Sequence of chain 1.C:
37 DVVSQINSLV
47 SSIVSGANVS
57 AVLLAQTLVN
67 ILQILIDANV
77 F

Sequence of chain 1.A:
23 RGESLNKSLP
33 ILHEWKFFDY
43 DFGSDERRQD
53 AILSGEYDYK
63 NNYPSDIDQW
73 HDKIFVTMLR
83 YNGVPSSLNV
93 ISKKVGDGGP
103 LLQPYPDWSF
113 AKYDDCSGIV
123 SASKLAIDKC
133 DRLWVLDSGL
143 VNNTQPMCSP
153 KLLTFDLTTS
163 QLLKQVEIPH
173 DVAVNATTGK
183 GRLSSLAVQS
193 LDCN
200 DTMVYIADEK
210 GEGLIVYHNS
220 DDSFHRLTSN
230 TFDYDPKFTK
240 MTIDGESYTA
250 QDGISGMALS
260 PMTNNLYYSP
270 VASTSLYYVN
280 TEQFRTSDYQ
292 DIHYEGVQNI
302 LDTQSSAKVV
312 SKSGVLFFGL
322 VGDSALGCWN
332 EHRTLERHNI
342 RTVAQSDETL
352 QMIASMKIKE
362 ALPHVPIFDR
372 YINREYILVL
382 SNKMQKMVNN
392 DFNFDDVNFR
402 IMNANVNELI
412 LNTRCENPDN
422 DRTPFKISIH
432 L

Binding-site contacts:
Ligand atom O1 contacts residue PRO364 of chain 1.A at 2.3 Å (h-bond).
Ligand atom C28 contacts residue PHE426 of chain 1.B at 3.6 Å (hydrophobic).
Ligand atom C15 contacts residue VAL46 of chain 1.C at 4.0 Å (hydrophobic).
Ligand atom C21 contacts residue 94R1 of chain 1.H at 4.1 Å.
Ligand atom C19 contacts residue 94R1 of chain 1.I at 4.0 Å.
Ligand atom C2 contacts residue PRO364 of chain 1.A at 4.0 Å (hydrophobic).
Ligand atom C27 contacts residue PHE369 of chain 1.B at 3.6 Å (hydrophobic).
Ligand atom C7 contacts residue ILE430 of chain 1.A at 3.4 Å (hydrophobic).
Ligand atom C12 contacts residue 94R1 of chain 1.I at 4.0 Å.
Ligand atom C7 contacts residue VAL50 of chain 1.C at 4.1 Å (hydrophobic).
Ligand atom C3 contacts residue ILE373 of chain 1.A at 3.3 Å (hydrophobic).
Ligand atom C25 contacts residue 94R1 of chain 1.J at 4.0 Å.
Ligand atom C3 contacts residue PRO364 of chain 1.A at 3.5 Å (hydrophobic).
Ligand atom C26 contacts residue ILE42 of chain 1.C at 4.0 Å (hydrophobic).
Ligand atom O1 contacts residue ARG375 of chain 1.A at 4.1 Å.
Ligand atom C5 contacts residue ILE373 of chain 1.A at 3.4 Å (hydrophobic).
Ligand atom C28 contacts residue ILE428 of chain 1.B at 4.0 Å (hydrophobic).
Ligand atom O1 contacts residue VAL366 of chain 1.A at 3.5 Å (h-bond).
Ligand atom C2 contacts residue VAL366 of chain 1.A at 4.0 Å (hydrophobic).
Ligand atom C4 contacts residue ILE373 of chain 1.A at 3.4 Å (hydrophobic).
Ligand atom C6 contacts residue VAL50 of chain 1.C at 4.2 Å (hydrophobic).
Ligand atom C26 contacts residue PHE369 of chain 1.B at 3.9 Å (hydrophobic).
Ligand atom C27 contacts residue 94R1 of chain 1.H at 3.8 Å.
Ligand atom C6 contacts residue ILE373 of chain 1.A at 3.5 Å (hydrophobic).
Ligand atom C19 contacts residue PRO364 of chain 1.A at 4.0 Å (hydrophobic).
Ligand atom C1 contacts residue ILE373 of chain 1.A at 4.0 Å (hydrophobic).
Ligand atom C22 contacts residue PHE426 of chain 1.B at 4.2 Å (hydrophobic).
Ligand atom C6 contacts residue ILE430 of chain 1.A at 4.0 Å (hydrophobic).
Ligand atom C23 contacts residue PHE426 of chain 1.B at 4.0 Å (hydrophobic).
Ligand atom C4 contacts residue PRO364 of chain 1.A at 3.7 Å (hydrophobic).
Ligand atom C24 contacts residue PHE426 of chain 1.B at 4.0 Å (hydrophobic).
Ligand atom O1 contacts residue HIS365 of chain 1.A at 4.1 Å.
Ligand atom C1 contacts residue 94R1 of chain 1.H at 4.2 Å.
Ligand atom C10 contacts residue ILE373 of chain 1.A at 4.2 Å (hydrophobic).
Ligand atom C19 contacts residue ILE49 of chain 1.C at 3.9 Å (hydrophobic).
Ligand atom C21 contacts residue 94R1 of chain 1.I at 3.8 Å.
Ligand atom C11 contacts residue 94R1 of chain 1.I at 3.8 Å.
Ligand atom C27 contacts residue 94R1 of chain 1.J at 3.7 Å.
Ligand atom C16 contacts residue PHE426 of chain 1.B at 3.8 Å (hydrophobic).
Ligand atom C21 contacts residue 94R1 of chain 1.J at 4.1 Å.

The small molecule below binds the protein below.
Small molecule (SMILES): C=C(CC[C@@H](C)[C@H]1CC[C@H]2[C@@H]3CC=C4C[C@@H](O)CC[C@]4(C)[C@H]3CC[C@]12C)C(C)C

Sequence of chain 1.B:
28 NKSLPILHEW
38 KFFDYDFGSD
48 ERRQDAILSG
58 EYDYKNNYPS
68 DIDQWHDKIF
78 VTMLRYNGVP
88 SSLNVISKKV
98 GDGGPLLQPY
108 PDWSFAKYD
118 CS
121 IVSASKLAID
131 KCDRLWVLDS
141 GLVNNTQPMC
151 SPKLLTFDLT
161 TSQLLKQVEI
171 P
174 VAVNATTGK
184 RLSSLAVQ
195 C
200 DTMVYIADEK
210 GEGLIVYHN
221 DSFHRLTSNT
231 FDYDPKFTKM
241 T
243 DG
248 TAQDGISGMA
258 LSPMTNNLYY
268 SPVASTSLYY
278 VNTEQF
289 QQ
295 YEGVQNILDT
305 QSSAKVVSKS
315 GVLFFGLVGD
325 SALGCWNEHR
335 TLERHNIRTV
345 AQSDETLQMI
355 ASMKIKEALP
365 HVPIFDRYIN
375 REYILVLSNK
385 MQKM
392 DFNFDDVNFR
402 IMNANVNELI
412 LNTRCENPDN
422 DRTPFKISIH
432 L